Sequence of chain 1.A:
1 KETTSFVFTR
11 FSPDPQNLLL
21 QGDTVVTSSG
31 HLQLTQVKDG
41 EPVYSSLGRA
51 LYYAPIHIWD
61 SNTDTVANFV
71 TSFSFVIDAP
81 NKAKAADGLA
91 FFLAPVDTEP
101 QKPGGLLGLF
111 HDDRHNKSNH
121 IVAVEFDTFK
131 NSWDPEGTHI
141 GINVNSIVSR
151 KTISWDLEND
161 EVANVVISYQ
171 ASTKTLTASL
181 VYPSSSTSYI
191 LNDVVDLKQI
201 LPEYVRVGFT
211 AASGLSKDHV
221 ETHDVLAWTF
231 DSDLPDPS

This small molecule binds to this protein.
Small molecule (SMILES): CC(=O)N[C@H]1[C@H](O[C@H]2[C@H](O[C@@H]3O[C@@H](C)[C@@H](O)[C@@H](O)[C@@H]3O)[C@@H](NC(C)=O)CO[C@@H]2CO)O[C@H](CO)[C@@H](O[C@@H]2O[C@H](CO)[C@@H](O)[C@H](O[C@H]3O[C@H](CO)[C@@H](O)[C@H](O)[C@@H]3O)[C@@H]2O[C@@H]2OC[C@@H](O)[C@H](O)[C@H]2O)[C@@H]1O

Binding-site contacts:
Ligand atom C5 contacts residue ASN116 of chain 1.A at 3.5 Å.
Ligand atom C4 contacts residue ASN116 of chain 1.A at 4.0 Å.
Ligand atom O5 contacts residue SER118 of chain 1.A at 3.7 Å.
Ligand atom C7 contacts residue ASN116 of chain 1.A at 3.3 Å.
Ligand atom C1 contacts residue ASN116 of chain 1.A at 1.4 Å.
Ligand atom C3 contacts residue ASN116 of chain 1.A at 3.6 Å.
Ligand atom C7 contacts residue HIS115 of chain 1.A at 4.0 Å.
Ligand atom C8 contacts residue ASN116 of chain 1.A at 4.5 Å.
Ligand atom O6 contacts residue SER118 of chain 1.A at 2.9 Å (h-bond).
Ligand atom C8 contacts residue HIS115 of chain 1.A at 3.8 Å.
Ligand atom N2 contacts residue ASN116 of chain 1.A at 2.8 Å (h-bond).
Ligand atom C6 contacts residue SER118 of chain 1.A at 4.1 Å.
Ligand atom O7 contacts residue HIS115 of chain 1.A at 4.0 Å.
Ligand atom O7 contacts residue ASN116 of chain 1.A at 3.4 Å (h-bond).
Ligand atom O5 contacts residue ASN116 of chain 1.A at 2.2 Å (h-bond).
Ligand atom O7 contacts residue ARG114 of chain 1.A at 4.0 Å.
Ligand atom O6 contacts residue ASN116 of chain 1.A at 4.5 Å.
Ligand atom C1 contacts residue SER118 of chain 1.A at 4.3 Å.
Ligand atom C5 contacts residue SER118 of chain 1.A at 4.2 Å.
Ligand atom C2 contacts residue ASN116 of chain 1.A at 2.3 Å.